Binding-site contacts:
Ligand atom C6N contacts residue GLY165 of chain 1.A at 3.8 Å.
Ligand atom N7A contacts residue PHE198 of chain 1.A at 3.8 Å.
Ligand atom N9A contacts residue PHE198 of chain 1.A at 3.6 Å.
Ligand atom O7N contacts residue FMN1 of chain 1.E at 3.5 Å (h-bond).
Ligand atom C5B contacts residue PHE198 of chain 1.A at 3.7 Å (hydrophobic).
Ligand atom C4N contacts residue FMN1 of chain 1.E at 3.1 Å.
Ligand atom C7N contacts residue FMN1 of chain 1.E at 3.2 Å.
Ligand atom O8N contacts residue FMN1 of chain 1.E at 2.9 Å (h-bond).
Ligand atom N1N contacts residue FMN1 of chain 1.E at 3.5 Å (h-bond).
Ligand atom O13 contacts residue LYS13 of chain 1.A at 3.3 Å.
Ligand atom C7N contacts residue THR40 of chain 1.B at 3.8 Å.
Ligand atom C4A contacts residue PHE198 of chain 1.A at 3.4 Å (hydrophobic).
Ligand atom N6A contacts residue ARG106 of chain 1.B at 2.7 Å (salt-bridge).
Ligand atom C4N contacts residue SER39 of chain 1.B at 3.2 Å.
Ligand atom C5N contacts residue SER39 of chain 1.B at 3.5 Å.
Ligand atom N1A contacts residue LEU202 of chain 1.A at 3.7 Å.
Ligand atom C2N contacts residue FMN1 of chain 1.E at 3.5 Å.
Ligand atom O8N contacts residue SER39 of chain 1.B at 3.8 Å.
Ligand atom C6N contacts residue PHE123 of chain 1.B at 3.5 Å (hydrophobic).
Ligand atom C5N contacts residue PHE123 of chain 1.B at 3.4 Å (hydrophobic).
Ligand atom C5D contacts residue PHE69 of chain 1.A at 3.8 Å (hydrophobic).
Ligand atom O8N contacts residue THR40 of chain 1.B at 2.6 Å (h-bond).
Ligand atom N1A contacts residue ARG106 of chain 1.B at 3.1 Å (salt-bridge).
Ligand atom C5A contacts residue PHE198 of chain 1.A at 3.5 Å (hydrophobic).
Ligand atom O14 contacts residue LYS13 of chain 1.A at 3.5 Å.
Ligand atom C8A contacts residue PHE198 of chain 1.A at 3.7 Å (hydrophobic).
Ligand atom O3D contacts residue THR66 of chain 1.A at 3.0 Å (h-bond).
Ligand atom C2B contacts residue PHE198 of chain 1.A at 3.5 Å (hydrophobic).
Ligand atom O4D contacts residue FMN1 of chain 1.E at 3.6 Å.
Ligand atom O14 contacts residue LYS73 of chain 1.A at 2.8 Å (salt-bridge).
Ligand atom C6N contacts residue FMN1 of chain 1.E at 3.7 Å.
Ligand atom C5N contacts residue FMN1 of chain 1.E at 3.6 Å.
Ligand atom C6A contacts residue ARG106 of chain 1.B at 3.3 Å.
Ligand atom C3N contacts residue FMN1 of chain 1.E at 3.3 Å.
Ligand atom C4D contacts residue ASN70 of chain 1.A at 3.7 Å.
Ligand atom O3D contacts residue TYR67 of chain 1.A at 3.6 Å.
Ligand atom C6A contacts residue LEU202 of chain 1.A at 3.7 Å (hydrophobic).
Ligand atom N6A contacts residue LEU202 of chain 1.A at 3.4 Å.
Ligand atom O4D contacts residue ASN70 of chain 1.A at 3.1 Å (h-bond).
Ligand atom C4N contacts residue THR40 of chain 1.B at 3.5 Å.

Sequence of chain 1.A:
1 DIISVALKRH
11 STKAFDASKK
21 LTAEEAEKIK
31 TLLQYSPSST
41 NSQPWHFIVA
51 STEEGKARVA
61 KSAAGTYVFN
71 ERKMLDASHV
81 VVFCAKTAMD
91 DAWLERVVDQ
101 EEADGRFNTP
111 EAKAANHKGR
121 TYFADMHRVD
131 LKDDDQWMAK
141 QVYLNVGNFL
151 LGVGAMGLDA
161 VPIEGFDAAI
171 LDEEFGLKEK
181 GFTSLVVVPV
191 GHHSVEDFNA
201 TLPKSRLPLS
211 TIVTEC

This protein binds this small molecule.
Small molecule (SMILES): Nc1ncnc2c1ncn2[C@@H]1O[C@H](COP(=O)(O)OP(=O)(O)OC[C@H]2O[C@@H]([n+]3cccc(C(=O)O)c3)[C@H](O)[C@@H]2O)[C@@H](O)[C@H]1O

Sequence of chain 1.B:
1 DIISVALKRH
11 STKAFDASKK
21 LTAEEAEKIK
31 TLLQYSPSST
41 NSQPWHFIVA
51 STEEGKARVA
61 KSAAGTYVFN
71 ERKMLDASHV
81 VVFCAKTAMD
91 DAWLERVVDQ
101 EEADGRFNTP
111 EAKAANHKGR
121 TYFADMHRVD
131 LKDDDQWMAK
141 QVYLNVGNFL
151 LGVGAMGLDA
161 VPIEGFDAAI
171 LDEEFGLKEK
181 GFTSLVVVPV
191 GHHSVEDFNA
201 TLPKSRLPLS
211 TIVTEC